The protein below binds the small molecule below.
Small molecule (SMILES): COC[C@H](C)N

Sequence of chain 1.B:
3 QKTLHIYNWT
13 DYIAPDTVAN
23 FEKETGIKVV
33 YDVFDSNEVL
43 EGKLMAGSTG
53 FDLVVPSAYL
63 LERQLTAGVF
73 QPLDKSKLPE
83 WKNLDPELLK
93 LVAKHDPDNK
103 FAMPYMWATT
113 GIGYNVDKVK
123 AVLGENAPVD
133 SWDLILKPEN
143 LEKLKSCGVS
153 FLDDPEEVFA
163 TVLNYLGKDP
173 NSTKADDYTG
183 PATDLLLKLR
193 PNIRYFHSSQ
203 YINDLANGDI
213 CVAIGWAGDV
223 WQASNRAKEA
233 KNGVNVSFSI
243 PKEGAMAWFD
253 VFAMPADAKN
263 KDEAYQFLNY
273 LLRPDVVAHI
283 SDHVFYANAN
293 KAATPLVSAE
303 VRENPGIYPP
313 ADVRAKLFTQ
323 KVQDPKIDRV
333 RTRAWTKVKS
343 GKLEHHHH

Binding-site contacts:
Ligand atom O04 contacts residue PRO297 of chain 1.B at 4.1 Å.
Ligand atom C05 contacts residue PRO297 of chain 1.B at 4.3 Å (hydrophobic).